Sequence of chain 1.A:
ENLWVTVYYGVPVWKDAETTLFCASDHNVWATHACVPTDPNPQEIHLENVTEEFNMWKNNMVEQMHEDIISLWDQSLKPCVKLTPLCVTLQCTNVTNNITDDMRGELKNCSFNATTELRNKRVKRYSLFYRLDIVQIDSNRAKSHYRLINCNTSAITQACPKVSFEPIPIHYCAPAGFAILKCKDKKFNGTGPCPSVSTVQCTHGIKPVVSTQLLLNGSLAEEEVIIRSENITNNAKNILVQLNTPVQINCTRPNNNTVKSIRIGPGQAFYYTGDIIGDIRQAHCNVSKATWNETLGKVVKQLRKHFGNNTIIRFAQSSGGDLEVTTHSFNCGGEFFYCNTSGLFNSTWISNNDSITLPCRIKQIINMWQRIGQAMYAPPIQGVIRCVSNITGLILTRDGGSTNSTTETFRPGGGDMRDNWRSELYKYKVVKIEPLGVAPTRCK

This small molecule binds to this protein.
Small molecule (SMILES): CC(=O)N[C@@H]1[C@@H](O)[C@H](O)[C@@H](CO)O[C@H]1O

Binding-site contacts:
Ligand atom C8 contacts residue GLU88 of chain 1.A at 3.6 Å.
Ligand atom C1 contacts residue ASN89 of chain 1.A at 1.5 Å.
Ligand atom C4 contacts residue ASN89 of chain 1.A at 4.3 Å.
Ligand atom C7 contacts residue ASN89 of chain 1.A at 3.1 Å.
Ligand atom N2 contacts residue ASN89 of chain 1.A at 3.0 Å (h-bond).
Ligand atom C2 contacts residue GLU88 of chain 1.A at 4.1 Å.
Ligand atom C2 contacts residue ASN89 of chain 1.A at 2.5 Å.
Ligand atom N2 contacts residue GLU88 of chain 1.A at 3.9 Å.
Ligand atom O3 contacts residue GLU88 of chain 1.A at 4.1 Å.
Ligand atom O5 contacts residue ASN89 of chain 1.A at 2.4 Å (h-bond).
Ligand atom O7 contacts residue ASN89 of chain 1.A at 3.2 Å (h-bond).
Ligand atom C3 contacts residue ASN89 of chain 1.A at 3.9 Å.
Ligand atom C8 contacts residue ASN89 of chain 1.A at 3.9 Å.
Ligand atom C5 contacts residue ASN89 of chain 1.A at 3.8 Å.
Ligand atom C7 contacts residue GLU88 of chain 1.A at 4.2 Å.